Sequence of chain 35.C:
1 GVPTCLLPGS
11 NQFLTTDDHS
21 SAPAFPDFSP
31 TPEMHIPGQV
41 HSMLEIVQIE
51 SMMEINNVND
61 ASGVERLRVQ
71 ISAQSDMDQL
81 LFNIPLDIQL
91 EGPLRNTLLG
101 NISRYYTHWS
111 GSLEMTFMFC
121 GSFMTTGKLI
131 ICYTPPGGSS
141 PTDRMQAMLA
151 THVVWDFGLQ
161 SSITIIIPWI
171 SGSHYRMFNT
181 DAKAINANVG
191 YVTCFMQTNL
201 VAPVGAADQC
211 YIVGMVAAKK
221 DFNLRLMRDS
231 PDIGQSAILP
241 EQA

The protein below binds the small molecule below.
Small molecule (SMILES): Cc1cc(CCCOc2c(C)cc(-c3noc(C(F)(F)F)n3)cc2C)on1

Sequence of chain 30.C:
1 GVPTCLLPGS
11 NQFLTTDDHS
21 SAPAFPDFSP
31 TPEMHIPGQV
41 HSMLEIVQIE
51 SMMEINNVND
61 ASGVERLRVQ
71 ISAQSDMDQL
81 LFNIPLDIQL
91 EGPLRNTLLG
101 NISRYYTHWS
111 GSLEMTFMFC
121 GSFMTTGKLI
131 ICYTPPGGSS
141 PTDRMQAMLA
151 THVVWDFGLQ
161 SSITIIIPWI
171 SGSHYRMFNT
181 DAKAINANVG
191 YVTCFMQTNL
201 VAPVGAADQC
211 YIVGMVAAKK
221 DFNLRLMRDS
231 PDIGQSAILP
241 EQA

Sequence of chain 35.A:
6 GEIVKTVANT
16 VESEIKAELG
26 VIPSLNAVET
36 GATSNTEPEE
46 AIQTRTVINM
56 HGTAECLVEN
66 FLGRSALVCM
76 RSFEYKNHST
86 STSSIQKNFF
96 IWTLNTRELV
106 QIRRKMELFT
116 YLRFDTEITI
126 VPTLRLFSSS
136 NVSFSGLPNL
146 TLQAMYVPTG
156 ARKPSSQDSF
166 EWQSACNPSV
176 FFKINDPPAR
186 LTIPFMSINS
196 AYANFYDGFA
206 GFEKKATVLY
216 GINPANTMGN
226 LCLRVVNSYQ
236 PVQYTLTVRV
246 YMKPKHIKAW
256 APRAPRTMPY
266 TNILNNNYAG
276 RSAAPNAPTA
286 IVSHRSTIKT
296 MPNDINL

Binding-site contacts:
Ligand atom C5B contacts residue ILE123 of chain 35.A at 3.7 Å (hydrophobic).
Ligand atom C3A contacts residue LEU186 of chain 35.A at 3.8 Å (hydrophobic).
Ligand atom C4 contacts residue THR101 of chain 35.A at 3.8 Å.
Ligand atom N1A contacts residue LEU226 of chain 35.A at 3.6 Å.
Ligand atom C1B contacts residue LEU99 of chain 35.A at 3.6 Å (hydrophobic).
Ligand atom O1 contacts residue TYR197 of chain 35.A at 3.3 Å.
Ligand atom O1A contacts residue LEU226 of chain 35.A at 3.6 Å.
Ligand atom F1 contacts residue LEU186 of chain 35.A at 3.1 Å.
Ligand atom N2 contacts residue PHE119 of chain 35.A at 3.5 Å.
Ligand atom C6B contacts residue LEU99 of chain 35.A at 3.9 Å (hydrophobic).
Ligand atom C3B contacts residue ILE188 of chain 35.A at 3.5 Å (hydrophobic).
Ligand atom CM3 contacts residue THR101 of chain 35.A at 3.8 Å.
Ligand atom C2B contacts residue LEU99 of chain 35.A at 3.4 Å (hydrophobic).
Ligand atom C6B contacts residue ILE123 of chain 35.A at 3.8 Å (hydrophobic).
Ligand atom N3A contacts residue TYR151 of chain 35.A at 3.6 Å.
Ligand atom CM2 contacts residue ILE188 of chain 35.A at 3.6 Å (hydrophobic).
Ligand atom C3A contacts residue LEU226 of chain 35.A at 3.8 Å (hydrophobic).
Ligand atom F2 contacts residue SER174 of chain 35.A at 3.7 Å.
Ligand atom F3 contacts residue SER174 of chain 35.A at 3.8 Å.
Ligand atom CM2 contacts residue MET191 of chain 35.A at 3.4 Å (hydrophobic).
Ligand atom F2 contacts residue VAL175 of chain 35.A at 3.2 Å.
Ligand atom F3 contacts residue MET150 of chain 35.A at 3.8 Å.
Ligand atom F3 contacts residue PRO173 of chain 35.A at 2.6 Å.
Ligand atom C3C contacts residue THR121 of chain 35.A at 3.7 Å.
Ligand atom N2 contacts residue TYR197 of chain 35.A at 3.4 Å.
Ligand atom CM4 contacts residue ALA149 of chain 35.A at 3.6 Å (hydrophobic).
Ligand atom CM6 contacts residue TRP97 of chain 35.A at 3.6 Å (hydrophobic).
Ligand atom F3 contacts residue ALA149 of chain 35.A at 3.6 Å.
Ligand atom F2 contacts residue ALA149 of chain 35.A at 2.5 Å.
Ligand atom C3 contacts residue THR101 of chain 35.A at 3.8 Å.
Ligand atom O1A contacts residue LEU186 of chain 35.A at 3.7 Å.
Ligand atom O1 contacts residue PHE119 of chain 35.A at 3.5 Å.
Ligand atom CM6 contacts residue ILE123 of chain 35.A at 3.8 Å (hydrophobic).
Ligand atom CM4 contacts residue LEU186 of chain 35.A at 3.8 Å (hydrophobic).
Ligand atom F3 contacts residue TYR151 of chain 35.A at 2.9 Å.
Ligand atom CM2 contacts residue LEU99 of chain 35.A at 3.3 Å (hydrophobic).
Ligand atom CM4 contacts residue PRO173 of chain 35.A at 3.7 Å (hydrophobic).
Ligand atom C2B contacts residue ILE188 of chain 35.A at 3.7 Å (hydrophobic).
Ligand atom C2A contacts residue LEU226 of chain 35.A at 3.8 Å (hydrophobic).
Ligand atom O1B contacts residue LEU99 of chain 35.A at 3.6 Å.